Sequence of chain 1.E:
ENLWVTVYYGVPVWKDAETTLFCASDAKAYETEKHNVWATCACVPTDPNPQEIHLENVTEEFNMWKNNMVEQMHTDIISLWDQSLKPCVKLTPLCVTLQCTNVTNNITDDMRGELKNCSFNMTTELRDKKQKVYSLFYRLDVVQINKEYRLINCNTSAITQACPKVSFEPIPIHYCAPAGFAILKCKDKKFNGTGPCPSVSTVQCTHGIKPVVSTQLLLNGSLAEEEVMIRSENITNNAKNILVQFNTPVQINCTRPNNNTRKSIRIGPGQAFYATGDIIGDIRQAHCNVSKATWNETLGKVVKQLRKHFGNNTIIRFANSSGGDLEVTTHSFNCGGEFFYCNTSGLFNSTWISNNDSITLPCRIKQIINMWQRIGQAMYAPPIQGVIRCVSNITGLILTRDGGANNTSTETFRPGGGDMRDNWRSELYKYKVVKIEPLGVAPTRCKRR

This protein binds this small molecule.
Small molecule (SMILES): CC(=O)N[C@@H]1[C@@H](O)[C@H](O)[C@@H](CO)O[C@H]1O

Binding-site contacts:
Ligand atom C5 contacts residue ASN354 of chain 1.E at 3.6 Å.
Ligand atom C6 contacts residue SER356 of chain 1.E at 4.3 Å.
Ligand atom N2 contacts residue NAG1 of chain 1.TB at 4.1 Å.
Ligand atom C6 contacts residue NAG1 of chain 1.RB at 3.7 Å.
Ligand atom C4 contacts residue NAG1 of chain 1.TB at 4.3 Å.
Ligand atom C5 contacts residue SER356 of chain 1.E at 3.9 Å.
Ligand atom O5 contacts residue SER356 of chain 1.E at 3.9 Å.
Ligand atom C1 contacts residue SER356 of chain 1.E at 3.7 Å.
Ligand atom C4 contacts residue ASN354 of chain 1.E at 4.2 Å.
Ligand atom N2 contacts residue ASN354 of chain 1.E at 3.0 Å (h-bond).
Ligand atom C3 contacts residue NAG1 of chain 1.TB at 3.8 Å.
Ligand atom O7 contacts residue ASN354 of chain 1.E at 3.8 Å.
Ligand atom O4 contacts residue NAG1 of chain 1.TB at 3.6 Å.
Ligand atom C5 contacts residue NAG1 of chain 1.TB at 4.3 Å.
Ligand atom C7 contacts residue ASN354 of chain 1.E at 3.6 Å.
Ligand atom C3 contacts residue ASN354 of chain 1.E at 3.8 Å.
Ligand atom O3 contacts residue NAG1 of chain 1.TB at 4.1 Å.
Ligand atom C2 contacts residue ASN354 of chain 1.E at 2.5 Å.
Ligand atom C1 contacts residue ASN354 of chain 1.E at 1.4 Å.
Ligand atom O5 contacts residue ASN354 of chain 1.E at 2.3 Å (h-bond).